Sequence of chain 1.B:
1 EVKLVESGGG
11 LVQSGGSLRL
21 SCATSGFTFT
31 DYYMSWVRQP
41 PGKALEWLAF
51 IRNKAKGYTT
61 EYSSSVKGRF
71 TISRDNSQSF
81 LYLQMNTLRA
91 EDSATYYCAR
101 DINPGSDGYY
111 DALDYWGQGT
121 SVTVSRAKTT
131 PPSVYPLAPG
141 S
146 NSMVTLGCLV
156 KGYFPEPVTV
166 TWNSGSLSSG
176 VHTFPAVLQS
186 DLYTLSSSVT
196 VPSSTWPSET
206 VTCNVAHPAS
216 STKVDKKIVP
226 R

Binding-site contacts:
Ligand atom O1B contacts residue ARG52 of chain 1.B at 2.7 Å (salt-bridge).
Ligand atom O1A contacts residue PRO104 of chain 1.B at 3.9 Å.
Ligand atom C1 contacts residue ARG52 of chain 1.B at 3.3 Å.
Ligand atom O7 contacts residue TYR38 of chain 1.A at 4.0 Å.
Ligand atom C6 contacts residue LYS56 of chain 1.B at 3.8 Å.
Ligand atom C11 contacts residue TYR109 of chain 1.B at 3.9 Å (hydrophobic).
Ligand atom O5 contacts residue TYR33 of chain 1.B at 3.3 Å (h-bond).
Ligand atom O5 contacts residue LYS56 of chain 1.B at 3.0 Å (salt-bridge).
Ligand atom C1 contacts residue LYS56 of chain 1.B at 3.2 Å.
Ligand atom O1B contacts residue PHE50 of chain 1.B at 4.0 Å.
Ligand atom C4 contacts residue ILE102 of chain 1.B at 3.7 Å (hydrophobic).
Ligand atom O1B contacts residue LYS56 of chain 1.B at 2.4 Å (salt-bridge).
Ligand atom O4 contacts residue TYR33 of chain 1.B at 3.8 Å.
Ligand atom C4 contacts residue ASP111 of chain 1.B at 3.4 Å.
Ligand atom C4 contacts residue SER97 of chain 1.A at 4.0 Å.
Ligand atom C4 contacts residue ARG101 of chain 1.A at 3.9 Å.
Ligand atom O6 contacts residue LYS56 of chain 1.B at 2.9 Å (salt-bridge).
Ligand atom C5 contacts residue LYS56 of chain 1.B at 3.9 Å.
Ligand atom C5 contacts residue TYR98 of chain 1.A at 4.1 Å (hydrophobic).
Ligand atom C5 contacts residue TYR38 of chain 1.A at 4.0 Å (hydrophobic).
Ligand atom O7 contacts residue TYR98 of chain 1.A at 3.0 Å (h-bond).
Ligand atom O1A contacts residue ARG52 of chain 1.B at 2.7 Å (salt-bridge).
Ligand atom O5 contacts residue SER97 of chain 1.A at 2.7 Å (h-bond).
Ligand atom O1A contacts residue TYR33 of chain 1.B at 2.9 Å (h-bond).
Ligand atom O4 contacts residue SER97 of chain 1.A at 3.3 Å (h-bond).
Ligand atom C11 contacts residue TYR38 of chain 1.A at 4.2 Å (hydrophobic).
Ligand atom O5 contacts residue ARG101 of chain 1.A at 3.6 Å (salt-bridge).
Ligand atom O4 contacts residue ARG101 of chain 1.A at 2.9 Å (salt-bridge).
Ligand atom O4 contacts residue ILE102 of chain 1.B at 3.7 Å.
Ligand atom C7 contacts residue TYR98 of chain 1.A at 3.3 Å (hydrophobic).
Ligand atom C3 contacts residue ARG101 of chain 1.A at 3.9 Å.
Ligand atom C5 contacts residue SER97 of chain 1.A at 3.4 Å.
Ligand atom C3 contacts residue LYS56 of chain 1.B at 3.6 Å.
Ligand atom O4 contacts residue ASP111 of chain 1.B at 2.6 Å (salt-bridge).
Ligand atom C2 contacts residue LYS56 of chain 1.B at 3.4 Å.
Ligand atom C3 contacts residue ILE102 of chain 1.B at 3.9 Å (hydrophobic).
Ligand atom C1 contacts residue TYR33 of chain 1.B at 3.9 Å (hydrophobic).
Ligand atom O5 contacts residue ASN99 of chain 1.A at 4.2 Å.
Ligand atom C5 contacts residue ASP111 of chain 1.B at 4.0 Å.
Ligand atom O5 contacts residue TYR98 of chain 1.A at 3.3 Å (h-bond).

A small-molecule ligand and the protein it binds are described below.
Small molecule (SMILES): C=CCO[C@]1(C(=O)O)C[C@@H](O[C@]2(C(=O)O)C[C@@H](O)[C@@H](O)[C@@H]([C@H](O)CO)O2)[C@@H](O)[C@@H]([C@H](O)CO)O1

Sequence of chain 1.A:
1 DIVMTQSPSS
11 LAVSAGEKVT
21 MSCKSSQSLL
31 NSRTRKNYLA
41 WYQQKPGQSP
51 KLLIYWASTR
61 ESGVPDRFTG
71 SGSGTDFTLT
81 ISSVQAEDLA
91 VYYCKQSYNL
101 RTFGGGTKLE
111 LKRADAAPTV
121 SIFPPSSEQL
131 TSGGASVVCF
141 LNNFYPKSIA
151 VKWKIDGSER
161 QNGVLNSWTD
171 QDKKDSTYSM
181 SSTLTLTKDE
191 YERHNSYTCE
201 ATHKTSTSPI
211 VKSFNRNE